The protein below binds the small molecule below.
Small molecule (SMILES): CC(=O)NCCNc1ccccc1

Binding-site contacts:
Ligand atom O1 contacts residue TYR109 of chain 1.B at 4.3 Å.
Ligand atom C1 contacts residue VAL59 of chain 1.B at 3.7 Å (hydrophobic).
Ligand atom C9 contacts residue GLU63 of chain 1.B at 3.5 Å.
Ligand atom C1 contacts residue ILE54 of chain 1.B at 4.0 Å (hydrophobic).
Ligand atom O1 contacts residue PHE116 of chain 1.B at 4.3 Å.
Ligand atom C4 contacts residue TYR109 of chain 1.B at 4.4 Å (hydrophobic).
Ligand atom C2 contacts residue EDO1 of chain 1.G at 1.1 Å.
Ligand atom N1 contacts residue VAL59 of chain 1.B at 4.3 Å.
Ligand atom C7 contacts residue PHE116 of chain 1.B at 4.4 Å (hydrophobic).
Ligand atom C3 contacts residue VAL64 of chain 1.B at 4.3 Å (hydrophobic).
Ligand atom O1 contacts residue TYR67 of chain 1.B at 4.2 Å.
Ligand atom O1 contacts residue ASN110 of chain 1.B at 3.2 Å (h-bond).
Ligand atom C6 contacts residue PHE116 of chain 1.B at 3.4 Å (hydrophobic).
Ligand atom C3 contacts residue TYR109 of chain 1.B at 3.9 Å (hydrophobic).
Ligand atom C4 contacts residue EDO1 of chain 1.G at 4.1 Å.
Ligand atom N2 contacts residue PHE116 of chain 1.B at 3.2 Å.
Ligand atom O1 contacts residue CYS106 of chain 1.B at 4.3 Å.
Ligand atom C4 contacts residue PHE116 of chain 1.B at 4.3 Å (hydrophobic).
Ligand atom C5 contacts residue PHE116 of chain 1.B at 3.6 Å (hydrophobic).
Ligand atom C3 contacts residue EDO1 of chain 1.G at 2.6 Å.
Ligand atom C3 contacts residue PHE116 of chain 1.B at 4.0 Å (hydrophobic).
Ligand atom C10 contacts residue GLU63 of chain 1.B at 3.5 Å.
Ligand atom N1 contacts residue EDO1 of chain 1.G at 2.1 Å (h-bond).
Ligand atom C5 contacts residue GLU63 of chain 1.B at 4.0 Å.
Ligand atom N1 contacts residue PHE116 of chain 1.B at 3.4 Å.
Ligand atom C4 contacts residue VAL64 of chain 1.B at 3.6 Å (hydrophobic).
Ligand atom C1 contacts residue EDO1 of chain 1.G at 0.7 Å.
Ligand atom C2 contacts residue ASN110 of chain 1.B at 4.1 Å.
Ligand atom C2 contacts residue PHE116 of chain 1.B at 3.6 Å (hydrophobic).
Ligand atom C8 contacts residue GLU63 of chain 1.B at 4.1 Å.
Ligand atom C3 contacts residue ASN110 of chain 1.B at 3.9 Å.
Ligand atom C10 contacts residue VAL64 of chain 1.B at 4.5 Å (hydrophobic).
Ligand atom O1 contacts residue VAL59 of chain 1.B at 4.3 Å.
Ligand atom O1 contacts residue EDO1 of chain 1.G at 0.5 Å (h-bond).
Ligand atom C1 contacts residue PHE116 of chain 1.B at 3.8 Å (hydrophobic).
Ligand atom C2 contacts residue VAL59 of chain 1.B at 3.9 Å (hydrophobic).

Sequence of chain 1.B:
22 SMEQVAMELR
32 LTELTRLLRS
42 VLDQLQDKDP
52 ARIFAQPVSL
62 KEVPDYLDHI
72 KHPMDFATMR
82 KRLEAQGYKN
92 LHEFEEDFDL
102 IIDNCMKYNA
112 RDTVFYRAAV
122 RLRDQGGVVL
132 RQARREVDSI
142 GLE